This protein binds this small molecule.
Small molecule (SMILES): CC(C)CCC[C@@H](C)[C@H]1CC[C@H]2[C@@H]3CC=C4C[C@@H](O)CC[C@]4(C)[C@H]3CC[C@]12C

Sequence of chain 1.A:
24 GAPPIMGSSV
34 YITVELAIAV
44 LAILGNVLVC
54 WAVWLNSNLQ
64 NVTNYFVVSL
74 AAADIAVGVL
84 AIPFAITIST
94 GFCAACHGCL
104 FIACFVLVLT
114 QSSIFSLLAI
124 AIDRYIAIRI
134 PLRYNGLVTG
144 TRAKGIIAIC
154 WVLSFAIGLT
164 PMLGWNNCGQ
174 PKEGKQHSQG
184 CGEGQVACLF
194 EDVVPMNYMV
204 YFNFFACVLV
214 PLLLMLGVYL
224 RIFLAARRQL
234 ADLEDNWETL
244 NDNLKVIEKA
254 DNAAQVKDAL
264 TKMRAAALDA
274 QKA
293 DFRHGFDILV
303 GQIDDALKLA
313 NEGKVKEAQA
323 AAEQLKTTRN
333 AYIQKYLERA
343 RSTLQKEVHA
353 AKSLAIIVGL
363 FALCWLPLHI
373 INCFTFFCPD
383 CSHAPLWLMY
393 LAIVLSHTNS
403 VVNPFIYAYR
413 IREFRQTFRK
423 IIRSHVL

Binding-site contacts:
Ligand atom C8 contacts residue PHE376 of chain 1.A at 4.0 Å (hydrophobic).
Ligand atom C5 contacts residue PHE376 of chain 1.A at 3.8 Å (hydrophobic).
Ligand atom C19 contacts residue PHE379 of chain 1.A at 4.1 Å (hydrophobic).
Ligand atom C19 contacts residue PHE376 of chain 1.A at 3.7 Å (hydrophobic).
Ligand atom O1 contacts residue PHE379 of chain 1.A at 4.5 Å.
Ligand atom C18 contacts residue CYS375 of chain 1.A at 3.8 Å (hydrophobic).
Ligand atom C2 contacts residue PHE379 of chain 1.A at 3.6 Å (hydrophobic).
Ligand atom C7 contacts residue PHE376 of chain 1.A at 3.8 Å (hydrophobic).
Ligand atom C3 contacts residue CYS380 of chain 1.A at 4.4 Å (hydrophobic).
Ligand atom C21 contacts residue PHE208 of chain 1.A at 4.5 Å (hydrophobic).
Ligand atom C4 contacts residue CYS380 of chain 1.A at 4.5 Å (hydrophobic).
Ligand atom O1 contacts residue CYS380 of chain 1.A at 3.7 Å.
Ligand atom C4 contacts residue PHE376 of chain 1.A at 4.0 Å (hydrophobic).
Ligand atom C2 contacts residue CYS380 of chain 1.A at 4.4 Å (hydrophobic).
Ligand atom C11 contacts residue PHE379 of chain 1.A at 4.0 Å (hydrophobic).
Ligand atom C19 contacts residue CYS375 of chain 1.A at 3.9 Å (hydrophobic).
Ligand atom C25 contacts residue LEU212 of chain 1.A at 4.0 Å (hydrophobic).
Ligand atom C26 contacts residue LEU368 of chain 1.A at 4.4 Å (hydrophobic).
Ligand atom C6 contacts residue PHE376 of chain 1.A at 3.5 Å (hydrophobic).
Ligand atom C11 contacts residue CYS375 of chain 1.A at 4.3 Å (hydrophobic).
Ligand atom C27 contacts residue LEU212 of chain 1.A at 3.7 Å (hydrophobic).
Ligand atom C18 contacts residue ILE372 of chain 1.A at 4.0 Å (hydrophobic).
Ligand atom C21 contacts residue PHE207 of chain 1.A at 4.3 Å (hydrophobic).
Ligand atom C1 contacts residue PHE379 of chain 1.A at 3.8 Å (hydrophobic).
Ligand atom C10 contacts residue PHE376 of chain 1.A at 4.5 Å (hydrophobic).